A small-molecule ligand and the protein it binds are described below.
Small molecule (SMILES): Cc1cn([C@H]2C[C@H](O)[C@@H](COP(=O)(O)OP(=O)(O)[C@H](F)P(=O)(O)O)O2)c(=O)[nH]c1=O

Binding-site contacts:
Ligand atom PG contacts residue GLY189 of chain 1.D at 3.5 Å.
Ligand atom O3G contacts residue SER180 of chain 1.D at 2.4 Å (h-bond).
Ligand atom C5 contacts residue ASP276 of chain 1.D at 3.4 Å.
Ligand atom O1A contacts residue ASP192 of chain 1.D at 3.1 Å (salt-bridge).
Ligand atom PG contacts residue MG1 of chain 1.H at 3.3 Å.
Ligand atom O1B contacts residue SER180 of chain 1.D at 3.4 Å (h-bond).
Ligand atom PG contacts residue SER180 of chain 1.D at 3.6 Å.
Ligand atom F2B contacts residue ARG183 of chain 1.D at 3.1 Å.
Ligand atom O1B contacts residue MG1 of chain 1.H at 2.2 Å.
Ligand atom O2 contacts residue TYR271 of chain 1.D at 3.3 Å.
Ligand atom C1' contacts residue ASN279 of chain 1.D at 3.7 Å.
Ligand atom O3' contacts residue GLY274 of chain 1.D at 3.3 Å.
Ligand atom C4' contacts residue PHE272 of chain 1.D at 3.5 Å (hydrophobic).
Ligand atom F2B contacts residue SER180 of chain 1.D at 3.3 Å.
Ligand atom O3' contacts residue THR273 of chain 1.D at 3.5 Å (h-bond).
Ligand atom O3A contacts residue MG1 of chain 1.H at 3.5 Å.
Ligand atom C2' contacts residue ASN279 of chain 1.D at 3.4 Å.
Ligand atom O3G contacts residue MG1 of chain 1.H at 3.5 Å.
Ligand atom C1' contacts residue TYR271 of chain 1.D at 3.5 Å (hydrophobic).
Ligand atom O1G contacts residue ASP190 of chain 1.D at 2.9 Å (salt-bridge).
Ligand atom O1A contacts residue ASP190 of chain 1.D at 3.1 Å (salt-bridge).
Ligand atom O3' contacts residue ARG183 of chain 1.D at 3.7 Å.
Ligand atom O1G contacts residue MG1 of chain 1.H at 2.1 Å.
Ligand atom O1A contacts residue NA1 of chain 1.I at 2.8 Å (h-bond).
Ligand atom PA contacts residue MG1 of chain 1.H at 3.2 Å.
Ligand atom O2B contacts residue ARG183 of chain 1.D at 2.7 Å (salt-bridge).
Ligand atom O4' contacts residue PHE272 of chain 1.D at 3.7 Å.
Ligand atom O2 contacts residue ASN279 of chain 1.D at 3.0 Å (h-bond).
Ligand atom O1B contacts residue GLY179 of chain 1.D at 3.1 Å.
Ligand atom O1B contacts residue ASP192 of chain 1.D at 2.9 Å (salt-bridge).
Ligand atom PB contacts residue MG1 of chain 1.H at 3.2 Å.
Ligand atom C4 contacts residue ASP276 of chain 1.D at 3.5 Å.
Ligand atom C6 contacts residue ASP276 of chain 1.D at 3.6 Å.
Ligand atom C2' contacts residue TYR271 of chain 1.D at 3.4 Å (hydrophobic).
Ligand atom O2G contacts residue GLY189 of chain 1.D at 2.7 Å (h-bond).
Ligand atom O3G contacts residue SER188 of chain 1.D at 3.4 Å.
Ligand atom C5' contacts residue ASP192 of chain 1.D at 3.4 Å.
Ligand atom O1A contacts residue MG1 of chain 1.H at 2.0 Å.
Ligand atom O3' contacts residue PHE272 of chain 1.D at 3.6 Å (h-bond).
Ligand atom O3G contacts residue GLY189 of chain 1.D at 3.6 Å (h-bond).

Sequence of chain 1.D:
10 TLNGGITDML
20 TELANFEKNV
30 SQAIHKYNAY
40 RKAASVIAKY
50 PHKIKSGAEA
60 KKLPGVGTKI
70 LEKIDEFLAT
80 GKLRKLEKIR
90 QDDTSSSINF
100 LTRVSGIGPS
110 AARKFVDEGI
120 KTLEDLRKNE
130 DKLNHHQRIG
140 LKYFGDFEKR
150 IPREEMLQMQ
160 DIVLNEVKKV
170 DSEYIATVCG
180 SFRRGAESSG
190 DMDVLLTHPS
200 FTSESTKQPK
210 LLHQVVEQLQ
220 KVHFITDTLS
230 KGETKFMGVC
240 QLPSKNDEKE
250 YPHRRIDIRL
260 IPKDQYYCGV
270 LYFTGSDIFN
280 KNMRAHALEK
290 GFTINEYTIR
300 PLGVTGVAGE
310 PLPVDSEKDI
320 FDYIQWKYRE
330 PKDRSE